Binding-site contacts:
Ligand atom O4 contacts residue GLU229 of chain 1.B at 3.1 Å.
Ligand atom CD2 contacts residue GLY228 of chain 1.B at 3.1 Å.
Ligand atom C contacts residue GLY228 of chain 1.B at 3.1 Å.
Ligand atom O4 contacts residue GLY230 of chain 1.B at 2.1 Å (h-bond).
Ligand atom NH1 contacts residue GLY238 of chain 1.B at 3.4 Å.
Ligand atom O contacts residue HIS43 of chain 1.B at 3.1 Å (h-bond).
Ligand atom CB contacts residue CYS201 of chain 1.B at 3.5 Å (hydrophobic).
Ligand atom O contacts residue SER205 of chain 1.B at 2.8 Å (h-bond).
Ligand atom C11 contacts residue TYR47 of chain 1.B at 3.6 Å (hydrophobic).
Ligand atom NE contacts residue GLY228 of chain 1.B at 3.6 Å.
Ligand atom O contacts residue GLY228 of chain 1.B at 2.6 Å (h-bond).
Ligand atom C5 contacts residue ARG233 of chain 1.B at 3.0 Å.
Ligand atom CG contacts residue GLU229 of chain 1.B at 3.6 Å.
Ligand atom NH2 contacts residue ASP199 of chain 1.B at 2.5 Å (salt-bridge).
Ligand atom NH2 contacts residue GLY228 of chain 1.B at 3.6 Å.
Ligand atom C contacts residue SER205 of chain 1.B at 2.5 Å.
Ligand atom C2 contacts residue GLY230 of chain 1.B at 3.5 Å.
Ligand atom O contacts residue TRP227 of chain 1.B at 3.3 Å.
Ligand atom O3 contacts residue GLU229 of chain 1.B at 3.5 Å (salt-bridge).
Ligand atom N contacts residue SER205 of chain 1.B at 3.6 Å (h-bond).
Ligand atom N contacts residue GLY228 of chain 1.B at 2.4 Å (h-bond).
Ligand atom C6 contacts residue ARG233 of chain 1.B at 3.5 Å.
Ligand atom CZ contacts residue GLY228 of chain 1.B at 3.7 Å.
Ligand atom O2 contacts residue TRP50 of chain 1.B at 3.2 Å.
Ligand atom C13 contacts residue TRP50 of chain 1.B at 3.0 Å (hydrophobic).
Ligand atom C12 contacts residue TYR47 of chain 1.B at 3.3 Å (hydrophobic).
Ligand atom NH2 contacts residue GLY230 of chain 1.B at 3.3 Å (h-bond).
Ligand atom C1 contacts residue GLY228 of chain 1.B at 3.5 Å.
Ligand atom O4 contacts residue GLY228 of chain 1.B at 2.8 Å (h-bond).
Ligand atom N contacts residue SER226 of chain 1.B at 3.2 Å (h-bond).
Ligand atom NH1 contacts residue ALA200 of chain 1.B at 3.6 Å.
Ligand atom C2 contacts residue GLY228 of chain 1.B at 3.7 Å.
Ligand atom CA contacts residue GLY228 of chain 1.B at 2.6 Å.
Ligand atom CA contacts residue SER205 of chain 1.B at 3.5 Å.
Ligand atom NH1 contacts residue ASP199 of chain 1.B at 2.5 Å (salt-bridge).
Ligand atom CZ contacts residue ASP199 of chain 1.B at 3.2 Å.
Ligand atom C6 contacts residue GLU229 of chain 1.B at 3.7 Å.
Ligand atom C5 contacts residue GLY230 of chain 1.B at 3.4 Å.
Ligand atom CD2 contacts residue GLU229 of chain 1.B at 2.6 Å.
Ligand atom CD1 contacts residue GLU229 of chain 1.B at 3.5 Å.

The protein below binds the small molecule below.
Small molecule (SMILES): CC(C)C[C@H](NC(=O)[C@H](O)Cc1ccc(O)cc1)C(=O)N1[C@H](C(=O)N[C@H](CO)CCCN=C(N)N)C[C@@H]2CC[C@@H](O)C[C@@H]21

Sequence of chain 1.B:
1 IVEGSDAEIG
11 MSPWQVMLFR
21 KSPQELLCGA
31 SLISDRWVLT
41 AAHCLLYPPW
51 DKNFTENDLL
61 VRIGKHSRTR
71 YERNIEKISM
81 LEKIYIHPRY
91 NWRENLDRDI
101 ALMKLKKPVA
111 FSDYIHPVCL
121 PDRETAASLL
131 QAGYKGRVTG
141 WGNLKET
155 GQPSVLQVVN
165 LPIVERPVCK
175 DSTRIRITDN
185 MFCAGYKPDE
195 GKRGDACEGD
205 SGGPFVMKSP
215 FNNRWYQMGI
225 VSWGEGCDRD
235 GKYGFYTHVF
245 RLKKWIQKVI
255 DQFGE